Binding-site contacts:
Ligand atom O5 contacts residue ASP15 of chain 1.C at 3.8 Å.
Ligand atom O2 contacts residue GLU112 of chain 1.C at 2.9 Å (salt-bridge).
Ligand atom C4 contacts residue TRP341 of chain 1.C at 3.4 Å (hydrophobic).
Ligand atom O3 contacts residue ASP66 of chain 1.C at 2.6 Å (salt-bridge).
Ligand atom O3 contacts residue ARG67 of chain 1.C at 3.2 Å (salt-bridge).
Ligand atom O6 contacts residue PRO155 of chain 1.C at 3.5 Å.
Ligand atom O2 contacts residue LYS16 of chain 1.C at 2.7 Å (salt-bridge).
Ligand atom C1 contacts residue LYS16 of chain 1.C at 3.5 Å.
Ligand atom C3 contacts residue ASP66 of chain 1.C at 3.4 Å.
Ligand atom C6 contacts residue TYR156 of chain 1.C at 3.4 Å (hydrophobic).
Ligand atom C1 contacts residue ASP15 of chain 1.C at 3.2 Å.
Ligand atom C2 contacts residue LYS16 of chain 1.C at 3.6 Å.
Ligand atom C4 contacts residue TYR156 of chain 1.C at 3.5 Å (hydrophobic).
Ligand atom C3 contacts residue TRP63 of chain 1.C at 3.6 Å (hydrophobic).
Ligand atom O4 contacts residue ARG67 of chain 1.C at 2.8 Å (salt-bridge).
Ligand atom C2 contacts residue ASP66 of chain 1.C at 3.4 Å.
Ligand atom O6 contacts residue GLU154 of chain 1.C at 2.9 Å (salt-bridge).
Ligand atom O3 contacts residue ALA64 of chain 1.C at 3.7 Å.
Ligand atom O1 contacts residue ASP15 of chain 1.C at 3.1 Å (salt-bridge).
Ligand atom O2 contacts residue ASP66 of chain 1.C at 2.6 Å (salt-bridge).
Ligand atom C1 contacts residue TRP231 of chain 1.C at 3.8 Å (hydrophobic).
Ligand atom C2 contacts residue TRP231 of chain 1.C at 3.7 Å (hydrophobic).
Ligand atom O2 contacts residue MET331 of chain 1.C at 3.6 Å.
Ligand atom C1 contacts residue TYR156 of chain 1.C at 3.7 Å (hydrophobic).
Ligand atom O2 contacts residue ALA64 of chain 1.C at 3.5 Å.
Ligand atom O6 contacts residue TYR156 of chain 1.C at 3.1 Å.
Ligand atom C6 contacts residue TRP341 of chain 1.C at 3.8 Å (hydrophobic).
Ligand atom O5 contacts residue TYR156 of chain 1.C at 3.3 Å.
Ligand atom C5 contacts residue TYR156 of chain 1.C at 3.9 Å (hydrophobic).
Ligand atom C2 contacts residue TRP341 of chain 1.C at 3.8 Å (hydrophobic).
Ligand atom C6 contacts residue GLU154 of chain 1.C at 3.0 Å.
Ligand atom O1 contacts residue LYS16 of chain 1.C at 3.3 Å (salt-bridge).
Ligand atom O2 contacts residue TRP231 of chain 1.C at 3.6 Å.
Ligand atom O4 contacts residue TRP341 of chain 1.C at 3.6 Å.
Ligand atom C2 contacts residue TYR156 of chain 1.C at 3.8 Å (hydrophobic).
Ligand atom O6 contacts residue PHE157 of chain 1.C at 3.3 Å.
Ligand atom O5 contacts residue TRP341 of chain 1.C at 3.7 Å.
Ligand atom C6 contacts residue PHE157 of chain 1.C at 3.6 Å (hydrophobic).
Ligand atom O2 contacts residue TRP63 of chain 1.C at 3.6 Å (h-bond).
Ligand atom O3 contacts residue TRP63 of chain 1.C at 3.1 Å (h-bond).

Sequence of chain 1.C:
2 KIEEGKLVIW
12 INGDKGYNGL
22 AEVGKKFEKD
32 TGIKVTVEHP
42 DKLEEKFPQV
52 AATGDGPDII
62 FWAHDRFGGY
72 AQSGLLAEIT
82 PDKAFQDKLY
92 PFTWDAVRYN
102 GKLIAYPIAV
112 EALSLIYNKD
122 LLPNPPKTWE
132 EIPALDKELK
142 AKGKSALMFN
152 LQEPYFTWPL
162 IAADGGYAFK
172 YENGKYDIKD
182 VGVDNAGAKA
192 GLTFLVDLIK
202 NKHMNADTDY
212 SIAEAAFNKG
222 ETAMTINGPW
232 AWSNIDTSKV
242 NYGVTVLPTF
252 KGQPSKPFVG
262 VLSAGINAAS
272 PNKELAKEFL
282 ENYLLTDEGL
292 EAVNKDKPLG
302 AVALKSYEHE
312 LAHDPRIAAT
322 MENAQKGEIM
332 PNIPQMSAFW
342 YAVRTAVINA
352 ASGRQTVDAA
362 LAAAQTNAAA

The small molecule below binds the protein below.
Small molecule (SMILES): OC[C@H]1O[C@H](O[C@H]2[C@H](O)[C@@H](O)[C@@H](O)O[C@@H]2CO)[C@H](O)[C@@H](O)[C@@H]1O